This small molecule binds to this protein.
Small molecule (SMILES): CC(=O)N[C@@H]1[C@@H](O)[C@H](O)[C@@H](CO)O[C@H]1O

Binding-site contacts:
Ligand atom C8 contacts residue ASN116 of chain 1.D at 3.9 Å.
Ligand atom C3 contacts residue ASN116 of chain 1.D at 3.8 Å.
Ligand atom O7 contacts residue ARG114 of chain 1.D at 4.4 Å.
Ligand atom C8 contacts residue ARG114 of chain 1.D at 3.3 Å.
Ligand atom C7 contacts residue ASN116 of chain 1.D at 3.5 Å.
Ligand atom C1 contacts residue SER118 of chain 1.D at 4.0 Å.
Ligand atom O7 contacts residue ASN116 of chain 1.D at 4.4 Å.
Ligand atom C5 contacts residue ASN116 of chain 1.D at 3.6 Å.
Ligand atom O5 contacts residue SER118 of chain 1.D at 3.8 Å.
Ligand atom N2 contacts residue ASN116 of chain 1.D at 2.9 Å (h-bond).
Ligand atom O6 contacts residue ASN119 of chain 1.D at 3.4 Å (h-bond).
Ligand atom O5 contacts residue ASN116 of chain 1.D at 2.3 Å (h-bond).
Ligand atom O5 contacts residue ASN119 of chain 1.D at 3.9 Å.
Ligand atom C1 contacts residue ASN116 of chain 1.D at 1.4 Å.
Ligand atom O6 contacts residue SER118 of chain 1.D at 3.8 Å.
Ligand atom C5 contacts residue SER118 of chain 1.D at 4.0 Å.
Ligand atom C4 contacts residue ASN116 of chain 1.D at 4.2 Å.
Ligand atom C2 contacts residue ASN116 of chain 1.D at 2.4 Å.
Ligand atom C6 contacts residue SER118 of chain 1.D at 4.2 Å.
Ligand atom O6 contacts residue ASN116 of chain 1.D at 4.5 Å.

Sequence of chain 1.D:
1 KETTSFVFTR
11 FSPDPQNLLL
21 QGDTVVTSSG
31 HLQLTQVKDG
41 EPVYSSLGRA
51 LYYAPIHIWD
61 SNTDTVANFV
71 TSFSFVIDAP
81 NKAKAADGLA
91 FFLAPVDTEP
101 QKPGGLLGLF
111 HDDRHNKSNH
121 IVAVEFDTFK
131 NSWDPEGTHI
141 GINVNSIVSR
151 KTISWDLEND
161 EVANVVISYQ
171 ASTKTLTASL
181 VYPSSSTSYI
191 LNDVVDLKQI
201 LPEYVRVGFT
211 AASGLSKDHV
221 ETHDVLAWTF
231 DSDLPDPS